Sequence of chain 15.A:
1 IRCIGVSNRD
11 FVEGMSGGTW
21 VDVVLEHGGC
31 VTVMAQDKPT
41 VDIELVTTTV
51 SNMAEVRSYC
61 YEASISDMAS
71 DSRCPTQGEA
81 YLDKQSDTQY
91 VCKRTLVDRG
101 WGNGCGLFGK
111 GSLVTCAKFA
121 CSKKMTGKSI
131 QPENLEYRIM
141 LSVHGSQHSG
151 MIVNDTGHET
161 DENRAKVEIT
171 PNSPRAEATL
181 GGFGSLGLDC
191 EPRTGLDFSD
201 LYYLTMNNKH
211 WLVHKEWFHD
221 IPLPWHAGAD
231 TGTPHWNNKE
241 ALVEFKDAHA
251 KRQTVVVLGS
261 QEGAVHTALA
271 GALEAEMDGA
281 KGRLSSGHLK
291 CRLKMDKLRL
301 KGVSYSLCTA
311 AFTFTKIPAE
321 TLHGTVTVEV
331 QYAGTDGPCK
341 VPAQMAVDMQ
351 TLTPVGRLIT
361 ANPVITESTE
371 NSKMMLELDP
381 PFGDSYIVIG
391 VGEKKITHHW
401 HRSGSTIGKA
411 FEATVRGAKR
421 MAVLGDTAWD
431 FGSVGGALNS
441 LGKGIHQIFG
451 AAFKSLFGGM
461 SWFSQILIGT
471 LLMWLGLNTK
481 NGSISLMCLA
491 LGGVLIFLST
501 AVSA

Binding-site contacts:
Ligand atom C6 contacts residue THR160 of chain 15.A at 3.7 Å.
Ligand atom C5 contacts residue THR160 of chain 15.A at 3.7 Å.
Ligand atom C8 contacts residue VAL153 of chain 15.A at 4.4 Å (hydrophobic).
Ligand atom N2 contacts residue THR160 of chain 15.A at 3.5 Å.
Ligand atom C7 contacts residue THR160 of chain 15.A at 3.4 Å.
Ligand atom C3 contacts residue THR160 of chain 15.A at 3.9 Å.
Ligand atom C8 contacts residue ASN154 of chain 15.A at 4.1 Å.
Ligand atom C8 contacts residue ILE152 of chain 15.A at 4.3 Å (hydrophobic).
Ligand atom C6 contacts residue HIS158 of chain 15.A at 4.0 Å.
Ligand atom C1 contacts residue THR160 of chain 15.A at 3.0 Å.
Ligand atom O5 contacts residue HIS158 of chain 15.A at 3.8 Å.
Ligand atom O7 contacts residue ASN154 of chain 15.A at 2.7 Å (h-bond).
Ligand atom O6 contacts residue HIS158 of chain 15.A at 3.4 Å (h-bond).
Ligand atom C4 contacts residue ASN154 of chain 15.A at 4.3 Å.
Ligand atom O5 contacts residue ASN154 of chain 15.A at 2.4 Å (h-bond).
Ligand atom C2 contacts residue ASN154 of chain 15.A at 2.5 Å.
Ligand atom C5 contacts residue ASN154 of chain 15.A at 3.8 Å.
Ligand atom C2 contacts residue THR160 of chain 15.A at 2.7 Å.
Ligand atom O7 contacts residue ASP161 of chain 15.A at 3.7 Å.
Ligand atom C7 contacts residue ASN154 of chain 15.A at 3.0 Å.
Ligand atom O7 contacts residue THR160 of chain 15.A at 2.5 Å.
Ligand atom C3 contacts residue ASN154 of chain 15.A at 3.9 Å.
Ligand atom N2 contacts residue ASN154 of chain 15.A at 3.0 Å (h-bond).
Ligand atom C1 contacts residue ASN154 of chain 15.A at 1.6 Å.
Ligand atom O3 contacts residue THR160 of chain 15.A at 4.3 Å.
Ligand atom O5 contacts residue THR160 of chain 15.A at 3.2 Å.
Ligand atom C4 contacts residue THR160 of chain 15.A at 3.6 Å.

A protein and the small-molecule ligand that binds it are described below.
Small molecule (SMILES): CC(=O)N[C@@H]1[C@@H](O)[C@H](O)[C@@H](CO)O[C@H]1O